Sequence of chain 1.B:
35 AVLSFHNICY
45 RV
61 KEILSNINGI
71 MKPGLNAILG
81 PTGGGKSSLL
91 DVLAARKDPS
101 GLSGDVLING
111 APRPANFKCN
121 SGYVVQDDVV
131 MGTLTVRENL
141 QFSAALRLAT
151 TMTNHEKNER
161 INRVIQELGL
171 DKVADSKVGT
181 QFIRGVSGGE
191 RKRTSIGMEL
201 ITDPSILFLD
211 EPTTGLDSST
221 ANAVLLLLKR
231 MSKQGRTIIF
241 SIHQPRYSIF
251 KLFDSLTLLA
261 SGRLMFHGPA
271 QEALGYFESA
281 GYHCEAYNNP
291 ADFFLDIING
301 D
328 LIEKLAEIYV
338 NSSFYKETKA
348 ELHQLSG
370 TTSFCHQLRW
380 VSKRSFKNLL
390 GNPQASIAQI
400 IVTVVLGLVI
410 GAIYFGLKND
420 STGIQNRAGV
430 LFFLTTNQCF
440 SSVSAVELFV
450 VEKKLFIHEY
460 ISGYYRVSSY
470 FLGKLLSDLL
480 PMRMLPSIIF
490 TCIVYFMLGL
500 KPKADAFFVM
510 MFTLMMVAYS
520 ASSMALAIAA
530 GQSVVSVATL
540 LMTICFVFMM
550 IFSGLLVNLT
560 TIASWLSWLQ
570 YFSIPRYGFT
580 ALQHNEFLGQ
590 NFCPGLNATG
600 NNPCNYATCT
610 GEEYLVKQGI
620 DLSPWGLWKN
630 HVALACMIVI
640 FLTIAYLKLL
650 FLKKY

Binding-site contacts:
Ligand atom C26 contacts residue PHE640 of chain 1.B at 4.5 Å (hydrophobic).
Ligand atom C14 contacts residue TYR576 of chain 1.B at 4.2 Å (hydrophobic).
Ligand atom C21 contacts residue MET636 of chain 1.B at 3.7 Å (hydrophobic).
Ligand atom C4 contacts residue LYS628 of chain 1.B at 4.0 Å.
Ligand atom C16 contacts residue MET636 of chain 1.B at 4.3 Å (hydrophobic).
Ligand atom C7 contacts residue TYR570 of chain 1.B at 4.4 Å (hydrophobic).
Ligand atom C25 contacts residue MET636 of chain 1.B at 4.4 Å (hydrophobic).
Ligand atom C27 contacts residue MET636 of chain 1.B at 3.3 Å (hydrophobic).
Ligand atom C24 contacts residue PHE571 of chain 1.B at 3.8 Å (hydrophobic).
Ligand atom C9 contacts residue ALA632 of chain 1.B at 4.3 Å (hydrophobic).
Ligand atom C12 contacts residue ALA632 of chain 1.B at 4.3 Å (hydrophobic).
Ligand atom C17 contacts residue MET636 of chain 1.B at 4.0 Å (hydrophobic).
Ligand atom C23 contacts residue PHE571 of chain 1.B at 4.2 Å (hydrophobic).
Ligand atom C22 contacts residue PHE571 of chain 1.B at 4.1 Å (hydrophobic).
Ligand atom C7 contacts residue TYR576 of chain 1.B at 4.1 Å (hydrophobic).
Ligand atom C26 contacts residue ILE639 of chain 1.B at 4.3 Å (hydrophobic).
Ligand atom C25 contacts residue ILE639 of chain 1.B at 4.5 Å (hydrophobic).
Ligand atom C16 contacts residue PHE571 of chain 1.B at 4.3 Å (hydrophobic).
Ligand atom C16 contacts residue TYR570 of chain 1.B at 3.6 Å (hydrophobic).
Ligand atom C15 contacts residue TYR576 of chain 1.B at 3.8 Å (hydrophobic).
Ligand atom C15 contacts residue TYR570 of chain 1.B at 3.7 Å (hydrophobic).
Ligand atom C11 contacts residue CYS635 of chain 1.B at 4.0 Å (hydrophobic).
Ligand atom C12 contacts residue CYS635 of chain 1.B at 3.6 Å (hydrophobic).
Ligand atom C27 contacts residue PHE640 of chain 1.B at 3.6 Å (hydrophobic).

This small molecule binds to this protein.
Small molecule (SMILES): CC(C)CCC[C@@H](C)[C@H]1CC[C@H]2[C@@H]3CC=C4C[C@@H](O)CC[C@]4(C)[C@H]3CC[C@]12C